Sequence of chain 31.C:
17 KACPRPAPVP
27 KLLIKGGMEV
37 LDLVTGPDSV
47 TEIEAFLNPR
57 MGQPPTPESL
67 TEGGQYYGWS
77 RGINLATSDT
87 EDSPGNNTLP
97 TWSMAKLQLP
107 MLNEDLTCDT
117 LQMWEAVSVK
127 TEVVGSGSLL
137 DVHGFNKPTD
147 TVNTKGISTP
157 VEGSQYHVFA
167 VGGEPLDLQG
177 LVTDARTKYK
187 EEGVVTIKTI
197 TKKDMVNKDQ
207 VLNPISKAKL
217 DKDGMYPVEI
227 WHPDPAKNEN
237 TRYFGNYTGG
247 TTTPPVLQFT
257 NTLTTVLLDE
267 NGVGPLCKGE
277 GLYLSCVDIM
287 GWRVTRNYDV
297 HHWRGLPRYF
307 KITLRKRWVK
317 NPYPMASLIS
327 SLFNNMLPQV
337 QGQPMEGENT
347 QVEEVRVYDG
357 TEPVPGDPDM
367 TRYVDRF

The small molecule below binds the protein below.
Small molecule (SMILES): CC(=O)N[C@H]1[C@H]([C@H](O)[C@H](O)CO)O[C@@](O[C@H]2[C@@H](O)[C@@H](CO)O[C@@H](O[C@H]3[C@H](O)[C@@H](O)[C@H](O)O[C@@H]3CO)[C@@H]2O)(C(=O)O)C[C@@H]1O

Sequence of chain 31.D:
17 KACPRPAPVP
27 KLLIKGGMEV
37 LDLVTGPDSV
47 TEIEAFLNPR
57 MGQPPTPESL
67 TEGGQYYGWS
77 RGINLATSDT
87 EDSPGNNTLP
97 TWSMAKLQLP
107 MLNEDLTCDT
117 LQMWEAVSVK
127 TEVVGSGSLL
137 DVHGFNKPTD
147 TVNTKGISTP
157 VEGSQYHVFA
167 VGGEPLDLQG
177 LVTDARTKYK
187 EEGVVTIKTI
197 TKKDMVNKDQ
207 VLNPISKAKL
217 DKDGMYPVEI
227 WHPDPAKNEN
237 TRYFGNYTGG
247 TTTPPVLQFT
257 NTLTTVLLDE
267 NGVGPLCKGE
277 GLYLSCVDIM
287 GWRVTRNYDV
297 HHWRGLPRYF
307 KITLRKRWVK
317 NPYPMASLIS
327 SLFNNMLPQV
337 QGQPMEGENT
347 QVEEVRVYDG

Binding-site contacts:
Ligand atom C11 contacts residue TYR72 of chain 31.C at 4.3 Å (hydrophobic).
Ligand atom O10 contacts residue ASN293 of chain 31.C at 4.5 Å.
Ligand atom C3 contacts residue GLY78 of chain 31.C at 3.9 Å.
Ligand atom O1A contacts residue TYR72 of chain 31.C at 3.6 Å.
Ligand atom C3 contacts residue GLY78 of chain 31.C at 4.3 Å.
Ligand atom O1A contacts residue GLY78 of chain 31.C at 3.8 Å.
Ligand atom O4 contacts residue THR291 of chain 31.C at 3.3 Å.
Ligand atom O1B contacts residue TYR72 of chain 31.C at 4.4 Å.
Ligand atom C3 contacts residue ARG77 of chain 31.C at 4.2 Å.
Ligand atom O9 contacts residue ARG77 of chain 31.C at 3.8 Å.
Ligand atom O4 contacts residue ASN80 of chain 31.C at 4.3 Å.
Ligand atom C4 contacts residue ARG77 of chain 31.C at 4.4 Å.
Ligand atom O10 contacts residue THR291 of chain 31.C at 4.4 Å.
Ligand atom C4 contacts residue GLY78 of chain 31.C at 3.2 Å.
Ligand atom C3 contacts residue HIS298 of chain 31.C at 3.5 Å.
Ligand atom O3 contacts residue GLY78 of chain 31.C at 3.4 Å.
Ligand atom C11 contacts residue ASP85 of chain 31.D at 4.0 Å.
Ligand atom O4 contacts residue HIS298 of chain 31.C at 3.2 Å (h-bond).
Ligand atom C5 contacts residue TYR72 of chain 31.C at 3.6 Å (hydrophobic).
Ligand atom C1 contacts residue ARG77 of chain 31.C at 3.3 Å.
Ligand atom O3 contacts residue VAL296 of chain 31.C at 4.4 Å.
Ligand atom C1 contacts residue TYR72 of chain 31.C at 4.3 Å (hydrophobic).
Ligand atom C4 contacts residue HIS298 of chain 31.C at 3.8 Å.
Ligand atom C1 contacts residue GLY78 of chain 31.C at 4.2 Å.
Ligand atom C2 contacts residue GLY78 of chain 31.C at 4.1 Å.
Ligand atom O8 contacts residue ARG77 of chain 31.C at 3.6 Å (salt-bridge).
Ligand atom C6 contacts residue TYR72 of chain 31.C at 3.9 Å (hydrophobic).
Ligand atom O4 contacts residue TYR72 of chain 31.C at 3.8 Å.
Ligand atom O4 contacts residue GLY78 of chain 31.C at 3.1 Å.
Ligand atom C10 contacts residue TYR72 of chain 31.C at 4.0 Å (hydrophobic).
Ligand atom N5 contacts residue TYR72 of chain 31.C at 3.1 Å (h-bond).
Ligand atom O1B contacts residue ARG77 of chain 31.C at 2.7 Å (salt-bridge).
Ligand atom O6 contacts residue ASN93 of chain 31.C at 3.4 Å (h-bond).
Ligand atom C6 contacts residue ASN93 of chain 31.C at 3.7 Å.
Ligand atom C2 contacts residue ARG77 of chain 31.C at 4.4 Å.
Ligand atom O4 contacts residue ARG289 of chain 31.C at 4.5 Å.
Ligand atom O1A contacts residue HIS298 of chain 31.C at 4.3 Å.
Ligand atom O4 contacts residue ILE79 of chain 31.C at 3.7 Å.
Ligand atom C4 contacts residue TYR72 of chain 31.C at 3.4 Å (hydrophobic).
Ligand atom O1A contacts residue ARG77 of chain 31.C at 3.0 Å (salt-bridge).